Binding-site contacts:
Ligand atom O6B contacts residue HIS155 of chain 14.D at 3.3 Å (h-bond).
Ligand atom SAG contacts residue THR4 of chain 14.D at 3.9 Å.
Ligand atom O6B contacts residue LYS156 of chain 14.D at 3.3 Å.
Ligand atom OAH contacts residue LEU2 of chain 14.D at 2.8 Å (h-bond).
Ligand atom C6 contacts residue HIS155 of chain 14.D at 3.4 Å.
Ligand atom O5 contacts residue LYS156 of chain 14.D at 3.4 Å.
Ligand atom O5B contacts residue LYS156 of chain 14.D at 3.3 Å.
Ligand atom C6 contacts residue SER93 of chain 14.D at 4.0 Å.
Ligand atom O6A contacts residue HIS155 of chain 14.D at 3.8 Å.
Ligand atom O6B contacts residue ARG157 of chain 14.D at 3.3 Å (salt-bridge).
Ligand atom O3 contacts residue ALA158 of chain 14.D at 3.0 Å (h-bond).
Ligand atom OAH contacts residue ARG157 of chain 14.D at 3.1 Å (salt-bridge).
Ligand atom O5 contacts residue HIS155 of chain 14.D at 3.6 Å.
Ligand atom C5 contacts residue HIS155 of chain 14.D at 4.0 Å.
Ligand atom O3 contacts residue LYS156 of chain 14.D at 3.0 Å.
Ligand atom SAG contacts residue ARG157 of chain 14.D at 3.6 Å (salt-bridge).
Ligand atom OAH contacts residue THR4 of chain 14.D at 3.7 Å.
Ligand atom O6A contacts residue SER93 of chain 14.D at 3.2 Å.
Ligand atom O5 contacts residue ARG157 of chain 14.D at 3.8 Å.
Ligand atom OAF contacts residue ALA158 of chain 14.D at 3.3 Å.
Ligand atom C2 contacts residue ALA158 of chain 14.D at 3.7 Å (hydrophobic).
Ligand atom OAF contacts residue ARG157 of chain 14.D at 2.8 Å (salt-bridge).
Ligand atom O4 contacts residue LYS156 of chain 14.D at 3.5 Å.
Ligand atom O6A contacts residue LEU62 of chain 14.D at 3.4 Å.
Ligand atom OAH contacts residue ASP3 of chain 14.D at 4.0 Å.
Ligand atom O4 contacts residue HIS155 of chain 14.D at 3.5 Å (h-bond).
Ligand atom C5 contacts residue LEU62 of chain 14.D at 3.8 Å (hydrophobic).
Ligand atom O6A contacts residue HIS94 of chain 14.D at 3.2 Å (h-bond).
Ligand atom C3 contacts residue ARG157 of chain 14.D at 3.7 Å.
Ligand atom C3 contacts residue LYS156 of chain 14.D at 4.0 Å.
Ligand atom C6 contacts residue HIS94 of chain 14.D at 3.9 Å.
Ligand atom O4 contacts residue SER93 of chain 14.D at 3.0 Å (h-bond).
Ligand atom OAF contacts residue THR4 of chain 14.D at 2.9 Å (h-bond).
Ligand atom C6 contacts residue LEU62 of chain 14.D at 3.5 Å (hydrophobic).
Ligand atom C3 contacts residue ALA158 of chain 14.D at 4.0 Å (hydrophobic).
Ligand atom O6B contacts residue HIS94 of chain 14.D at 4.0 Å.
Ligand atom O3 contacts residue ARG157 of chain 14.D at 3.3 Å (salt-bridge).
Ligand atom OBI contacts residue LYS156 of chain 14.D at 4.0 Å.
Ligand atom O6B contacts residue LEU62 of chain 14.D at 4.0 Å.
Ligand atom C4 contacts residue LYS156 of chain 14.D at 4.0 Å.

The small molecule below binds the protein below.
Small molecule (SMILES): O=C(O)[C@@H]1O[C@H](O[C@H]2[C@@H](OS(=O)(=O)O)O[C@@H](O)[C@H](NS(=O)(=O)O)[C@H]2O)[C@@H](OS(=O)(=O)O)[C@H](O)[C@@H]1O

Sequence of chain 14.D:
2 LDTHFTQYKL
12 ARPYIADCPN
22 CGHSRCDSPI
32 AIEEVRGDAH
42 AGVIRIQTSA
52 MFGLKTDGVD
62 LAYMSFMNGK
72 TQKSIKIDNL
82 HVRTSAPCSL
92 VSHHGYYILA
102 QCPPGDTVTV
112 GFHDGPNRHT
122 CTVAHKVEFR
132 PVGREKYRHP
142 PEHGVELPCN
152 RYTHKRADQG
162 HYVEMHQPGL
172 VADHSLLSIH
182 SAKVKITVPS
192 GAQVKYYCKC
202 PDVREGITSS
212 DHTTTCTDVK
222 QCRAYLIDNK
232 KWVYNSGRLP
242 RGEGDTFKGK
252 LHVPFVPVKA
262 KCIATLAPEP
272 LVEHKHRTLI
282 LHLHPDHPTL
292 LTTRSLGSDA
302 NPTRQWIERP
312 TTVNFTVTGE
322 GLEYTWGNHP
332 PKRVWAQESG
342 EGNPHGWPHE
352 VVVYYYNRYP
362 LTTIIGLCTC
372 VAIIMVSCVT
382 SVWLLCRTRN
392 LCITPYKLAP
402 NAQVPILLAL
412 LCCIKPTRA